This small molecule binds to this protein.
Small molecule (SMILES): Nc1ncnc2c1ncn2[C@@H]1O[C@H](COP(=O)(O)OP(=O)(O)OP(O)(O)=S)[C@@H](O)[C@H]1O

Sequence of chain 1.F:
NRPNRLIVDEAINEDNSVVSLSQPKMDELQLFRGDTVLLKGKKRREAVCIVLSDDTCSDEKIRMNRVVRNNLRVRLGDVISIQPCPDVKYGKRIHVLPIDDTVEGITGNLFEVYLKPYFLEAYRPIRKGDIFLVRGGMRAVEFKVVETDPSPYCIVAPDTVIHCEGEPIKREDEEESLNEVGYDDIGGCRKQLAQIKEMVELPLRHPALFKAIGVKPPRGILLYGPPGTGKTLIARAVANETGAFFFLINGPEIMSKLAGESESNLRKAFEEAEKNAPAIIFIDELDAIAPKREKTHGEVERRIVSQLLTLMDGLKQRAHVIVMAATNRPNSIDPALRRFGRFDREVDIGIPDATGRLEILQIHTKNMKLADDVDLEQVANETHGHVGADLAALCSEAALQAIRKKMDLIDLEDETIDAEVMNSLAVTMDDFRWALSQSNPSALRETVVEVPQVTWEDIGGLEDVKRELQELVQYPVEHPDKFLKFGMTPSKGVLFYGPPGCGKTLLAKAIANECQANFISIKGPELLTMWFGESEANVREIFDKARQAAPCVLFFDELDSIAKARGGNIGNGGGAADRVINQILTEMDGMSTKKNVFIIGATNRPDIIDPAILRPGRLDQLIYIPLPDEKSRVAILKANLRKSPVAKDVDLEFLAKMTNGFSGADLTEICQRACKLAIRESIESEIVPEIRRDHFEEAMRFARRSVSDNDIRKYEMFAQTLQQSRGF

Sequence of chain 1.E:
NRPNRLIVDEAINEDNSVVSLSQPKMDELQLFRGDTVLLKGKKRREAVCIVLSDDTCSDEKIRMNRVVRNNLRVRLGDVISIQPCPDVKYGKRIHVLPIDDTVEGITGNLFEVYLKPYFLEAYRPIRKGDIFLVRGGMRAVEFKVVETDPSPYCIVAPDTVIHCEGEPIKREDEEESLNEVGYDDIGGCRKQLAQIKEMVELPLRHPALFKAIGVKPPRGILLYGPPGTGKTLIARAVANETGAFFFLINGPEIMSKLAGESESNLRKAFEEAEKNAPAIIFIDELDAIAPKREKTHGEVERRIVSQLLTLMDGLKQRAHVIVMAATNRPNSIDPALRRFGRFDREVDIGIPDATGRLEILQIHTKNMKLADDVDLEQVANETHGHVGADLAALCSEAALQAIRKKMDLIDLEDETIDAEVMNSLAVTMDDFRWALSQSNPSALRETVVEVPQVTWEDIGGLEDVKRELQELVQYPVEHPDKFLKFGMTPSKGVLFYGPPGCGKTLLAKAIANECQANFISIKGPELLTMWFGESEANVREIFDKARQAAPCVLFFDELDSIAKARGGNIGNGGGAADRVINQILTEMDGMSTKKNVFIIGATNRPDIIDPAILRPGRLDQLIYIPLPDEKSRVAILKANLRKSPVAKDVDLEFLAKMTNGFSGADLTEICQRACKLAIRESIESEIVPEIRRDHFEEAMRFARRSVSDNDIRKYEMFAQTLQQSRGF

Binding-site contacts:
Ligand atom N6 contacts residue GLY480 of chain 1.F at 3.4 Å (h-bond).
Ligand atom O2G contacts residue MG1 of chain 1.DA at 2.0 Å.
Ligand atom N1 contacts residue GLY480 of chain 1.F at 3.1 Å (h-bond).
Ligand atom O2A contacts residue THR525 of chain 1.F at 2.9 Å (h-bond).
Ligand atom C4 contacts residue LEU526 of chain 1.F at 3.5 Å (hydrophobic).
Ligand atom O1A contacts residue THR525 of chain 1.F at 3.4 Å (h-bond).
Ligand atom O3A contacts residue LYS524 of chain 1.F at 3.5 Å (salt-bridge).
Ligand atom PG contacts residue ARG766 of chain 1.E at 3.4 Å.
Ligand atom O4' contacts residue ALA685 of chain 1.F at 3.5 Å.
Ligand atom O2B contacts residue GLY523 of chain 1.F at 3.5 Å (h-bond).
Ligand atom O2A contacts residue GLY523 of chain 1.F at 3.2 Å.
Ligand atom O1A contacts residue MG1 of chain 1.DA at 2.1 Å.
Ligand atom S1G contacts residue GLY521 of chain 1.F at 3.6 Å.
Ligand atom O1B contacts residue THR525 of chain 1.F at 3.1 Å (h-bond).
Ligand atom S1G contacts residue ARG766 of chain 1.E at 3.6 Å (salt-bridge).
Ligand atom N7 contacts residue CYS522 of chain 1.F at 3.4 Å.
Ligand atom O3B contacts residue GLY521 of chain 1.F at 2.7 Å (h-bond).
Ligand atom O1B contacts residue MG1 of chain 1.DA at 2.1 Å.
Ligand atom N3 contacts residue ASN660 of chain 1.F at 3.5 Å (h-bond).
Ligand atom O2' contacts residue THR688 of chain 1.F at 3.2 Å (h-bond).
Ligand atom O2B contacts residue CYS522 of chain 1.F at 3.5 Å (h-bond).
Ligand atom N1 contacts residue ILE656 of chain 1.F at 3.5 Å.
Ligand atom O2A contacts residue LYS524 of chain 1.F at 3.4 Å (salt-bridge).
Ligand atom N7 contacts residue GLY523 of chain 1.F at 3.3 Å (h-bond).
Ligand atom O2A contacts residue LEU526 of chain 1.F at 2.9 Å (h-bond).
Ligand atom N1 contacts residue ILE479 of chain 1.F at 3.6 Å.
Ligand atom C1' contacts residue THR688 of chain 1.F at 3.3 Å.
Ligand atom PB contacts residue MG1 of chain 1.DA at 3.3 Å.
Ligand atom C2 contacts residue ASP478 of chain 1.F at 3.3 Å.
Ligand atom N7 contacts residue GLY521 of chain 1.F at 3.6 Å (h-bond).
Ligand atom O2B contacts residue LYS524 of chain 1.F at 3.0 Å (salt-bridge).
Ligand atom C8 contacts residue GLY684 of chain 1.F at 3.5 Å.
Ligand atom O3G contacts residue ARG766 of chain 1.E at 2.2 Å (salt-bridge).
Ligand atom C8 contacts residue GLY521 of chain 1.F at 3.3 Å.
Ligand atom PG contacts residue MG1 of chain 1.DA at 3.4 Å.
Ligand atom PA contacts residue MG1 of chain 1.DA at 3.2 Å.
Ligand atom C6 contacts residue ILE656 of chain 1.F at 3.6 Å (hydrophobic).
Ligand atom O3A contacts residue GLY523 of chain 1.F at 3.1 Å (h-bond).
Ligand atom S1G contacts residue PRO636 of chain 1.E at 3.5 Å.
Ligand atom N6 contacts residue ILE656 of chain 1.F at 3.6 Å.